A small-molecule ligand and the protein it binds are described below.
Small molecule (SMILES): O=C(NCc1ccccn1)[C@@H](O)[C@@H](Cc1ccccc1)NC(=O)[C@H]1CC(F)(F)CN1C(=O)C1CCC(F)(F)CC1

Binding-site contacts:
Ligand atom C31 contacts residue ASN142 of chain 1.A at 3.7 Å.
Ligand atom N35 contacts residue PHE140 of chain 1.A at 3.6 Å.
Ligand atom C17 contacts residue CYS145 of chain 1.A at 2.7 Å (hydrophobic).
Ligand atom C18 contacts residue CYS145 of chain 1.A at 3.0 Å (hydrophobic).
Ligand atom O36 contacts residue CYS145 of chain 1.A at 3.0 Å (h-bond).
Ligand atom C04 contacts residue MET49 of chain 1.A at 3.7 Å (hydrophobic).
Ligand atom C24 contacts residue THR25 of chain 1.A at 3.7 Å.
Ligand atom N35 contacts residue HIS163 of chain 1.A at 3.0 Å (h-bond).
Ligand atom C32 contacts residue ASN142 of chain 1.A at 3.1 Å.
Ligand atom O37 contacts residue GLY143 of chain 1.A at 3.4 Å (h-bond).
Ligand atom N35 contacts residue SER144 of chain 1.A at 3.4 Å (h-bond).
Ligand atom F01 contacts residue MET165 of chain 1.A at 3.6 Å.
Ligand atom O36 contacts residue GLY143 of chain 1.A at 2.9 Å (h-bond).
Ligand atom C30 contacts residue HIS163 of chain 1.A at 3.6 Å.
Ligand atom O26 contacts residue HIS41 of chain 1.A at 2.7 Å (h-bond).
Ligand atom N28 contacts residue CYS145 of chain 1.A at 3.2 Å.
Ligand atom F03 contacts residue MET49 of chain 1.A at 3.2 Å.
Ligand atom C29 contacts residue HIS164 of chain 1.A at 3.4 Å.
Ligand atom C29 contacts residue HIS163 of chain 1.A at 3.2 Å.
Ligand atom O36 contacts residue SER144 of chain 1.A at 3.1 Å (h-bond).
Ligand atom O37 contacts residue ASN142 of chain 1.A at 3.6 Å.
Ligand atom C34 contacts residue PHE140 of chain 1.A at 3.2 Å (hydrophobic).
Ligand atom C25 contacts residue CYS145 of chain 1.A at 1.8 Å (hydrophobic).
Ligand atom C25 contacts residue HIS41 of chain 1.A at 3.7 Å.
Ligand atom O26 contacts residue HIS164 of chain 1.A at 3.3 Å (h-bond).
Ligand atom C33 contacts residue PHE140 of chain 1.A at 3.7 Å (hydrophobic).
Ligand atom F01 contacts residue HIS164 of chain 1.A at 3.7 Å.
Ligand atom O26 contacts residue CYS145 of chain 1.A at 2.7 Å (h-bond).
Ligand atom C20 contacts residue THR26 of chain 1.A at 3.3 Å.
Ligand atom F03 contacts residue ASP187 of chain 1.A at 3.1 Å.
Ligand atom C30 contacts residue LEU141 of chain 1.A at 3.7 Å (hydrophobic).
Ligand atom C14 contacts residue ASN142 of chain 1.A at 3.7 Å.
Ligand atom C29 contacts residue SER144 of chain 1.A at 3.6 Å.
Ligand atom C30 contacts residue SER144 of chain 1.A at 3.7 Å.
Ligand atom F03 contacts residue ARG188 of chain 1.A at 3.1 Å.
Ligand atom C27 contacts residue CYS145 of chain 1.A at 2.6 Å (hydrophobic).
Ligand atom C33 contacts residue GLU166 of chain 1.A at 3.3 Å.
Ligand atom N35 contacts residue LEU141 of chain 1.A at 3.7 Å.
Ligand atom C34 contacts residue GLU166 of chain 1.A at 3.2 Å.
Ligand atom N28 contacts residue HIS164 of chain 1.A at 2.8 Å (h-bond).

Sequence of chain 2.A:
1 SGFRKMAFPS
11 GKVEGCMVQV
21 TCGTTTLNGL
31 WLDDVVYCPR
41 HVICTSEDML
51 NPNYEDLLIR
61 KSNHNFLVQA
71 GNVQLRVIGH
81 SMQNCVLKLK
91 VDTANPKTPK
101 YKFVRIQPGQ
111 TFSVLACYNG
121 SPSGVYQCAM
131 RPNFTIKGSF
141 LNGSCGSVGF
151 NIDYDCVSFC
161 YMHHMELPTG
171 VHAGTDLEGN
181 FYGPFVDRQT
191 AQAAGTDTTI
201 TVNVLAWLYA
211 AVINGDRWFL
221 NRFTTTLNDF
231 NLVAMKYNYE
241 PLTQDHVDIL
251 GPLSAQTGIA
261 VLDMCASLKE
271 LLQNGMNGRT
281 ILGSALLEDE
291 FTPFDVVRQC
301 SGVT

Sequence of chain 1.A:
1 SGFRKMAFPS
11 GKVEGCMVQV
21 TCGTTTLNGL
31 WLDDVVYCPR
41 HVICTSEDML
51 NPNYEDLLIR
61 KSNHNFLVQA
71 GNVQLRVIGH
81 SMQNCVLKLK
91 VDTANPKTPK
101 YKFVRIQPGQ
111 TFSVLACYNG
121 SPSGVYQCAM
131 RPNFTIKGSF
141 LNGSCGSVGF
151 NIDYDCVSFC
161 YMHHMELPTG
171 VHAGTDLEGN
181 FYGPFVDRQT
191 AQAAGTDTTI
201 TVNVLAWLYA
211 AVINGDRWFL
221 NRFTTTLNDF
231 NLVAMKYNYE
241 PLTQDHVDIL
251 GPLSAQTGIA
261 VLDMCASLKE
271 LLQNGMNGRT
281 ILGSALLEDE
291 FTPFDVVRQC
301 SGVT